Sequence of chain 3.A:
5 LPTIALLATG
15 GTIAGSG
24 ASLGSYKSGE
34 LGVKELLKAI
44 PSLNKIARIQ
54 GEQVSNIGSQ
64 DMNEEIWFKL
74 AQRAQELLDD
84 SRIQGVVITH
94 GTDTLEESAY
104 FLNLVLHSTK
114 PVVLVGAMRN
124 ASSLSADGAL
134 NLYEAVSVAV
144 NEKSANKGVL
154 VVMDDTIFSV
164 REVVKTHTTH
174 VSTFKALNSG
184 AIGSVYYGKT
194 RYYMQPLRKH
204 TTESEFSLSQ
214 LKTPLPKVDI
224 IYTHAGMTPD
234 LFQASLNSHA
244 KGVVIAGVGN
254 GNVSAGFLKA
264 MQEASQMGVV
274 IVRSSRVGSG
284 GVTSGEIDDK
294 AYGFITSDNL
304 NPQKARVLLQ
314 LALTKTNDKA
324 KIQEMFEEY

Sequence of chain 4.A:
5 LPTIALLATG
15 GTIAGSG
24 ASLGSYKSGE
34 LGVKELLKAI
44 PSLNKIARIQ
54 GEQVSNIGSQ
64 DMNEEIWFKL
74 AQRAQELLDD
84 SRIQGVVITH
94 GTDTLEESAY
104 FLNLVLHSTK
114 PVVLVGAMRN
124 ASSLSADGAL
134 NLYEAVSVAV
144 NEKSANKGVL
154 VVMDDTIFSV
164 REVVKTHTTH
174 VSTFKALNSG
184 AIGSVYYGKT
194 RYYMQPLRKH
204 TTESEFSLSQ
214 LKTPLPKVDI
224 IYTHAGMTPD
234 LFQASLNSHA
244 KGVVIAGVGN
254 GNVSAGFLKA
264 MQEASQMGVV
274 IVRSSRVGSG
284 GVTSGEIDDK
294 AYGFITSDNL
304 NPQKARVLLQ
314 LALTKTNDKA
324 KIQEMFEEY

Binding-site contacts:
Ligand atom O contacts residue THR16 of chain 3.A at 3.8 Å.
Ligand atom CA contacts residue SER31 of chain 3.A at 3.6 Å.
Ligand atom C contacts residue SER31 of chain 3.A at 3.6 Å.
Ligand atom O contacts residue GLY94 of chain 3.A at 3.2 Å.
Ligand atom N contacts residue ASN255 of chain 4.A at 3.4 Å (h-bond).
Ligand atom C contacts residue GLY94 of chain 3.A at 3.5 Å.
Ligand atom O contacts residue GLY15 of chain 3.A at 3.2 Å.
Ligand atom OD2 contacts residue ALA120 of chain 3.A at 3.7 Å.
Ligand atom CB contacts residue ASP96 of chain 3.A at 3.3 Å.
Ligand atom CG contacts residue ALA120 of chain 3.A at 3.8 Å (hydrophobic).
Ligand atom CB contacts residue THR16 of chain 3.A at 3.1 Å.
Ligand atom CG contacts residue THR16 of chain 3.A at 2.8 Å.
Ligand atom OXT contacts residue THR95 of chain 3.A at 3.2 Å (h-bond).
Ligand atom OXT contacts residue SER62 of chain 3.A at 2.6 Å (h-bond).
Ligand atom C contacts residue ASP96 of chain 3.A at 3.9 Å.
Ligand atom CB contacts residue GLU289 of chain 4.A at 3.9 Å.
Ligand atom O contacts residue GLN63 of chain 3.A at 3.6 Å.
Ligand atom O contacts residue SER31 of chain 3.A at 2.8 Å (h-bond).
Ligand atom OD2 contacts residue GLY94 of chain 3.A at 3.2 Å.
Ligand atom OD2 contacts residue THR95 of chain 3.A at 2.7 Å (h-bond).
Ligand atom CA contacts residue ASP96 of chain 3.A at 3.7 Å.
Ligand atom N contacts residue ASP96 of chain 3.A at 2.8 Å (salt-bridge).
Ligand atom N contacts residue GLU289 of chain 4.A at 2.7 Å (salt-bridge).
Ligand atom OXT contacts residue ASP96 of chain 3.A at 2.9 Å (salt-bridge).
Ligand atom C contacts residue SER62 of chain 3.A at 3.5 Å.
Ligand atom OD1 contacts residue THR95 of chain 3.A at 2.6 Å (h-bond).
Ligand atom C contacts residue THR95 of chain 3.A at 3.8 Å.
Ligand atom N contacts residue GLN63 of chain 3.A at 3.1 Å (h-bond).
Ligand atom O contacts residue SER62 of chain 3.A at 2.8 Å (h-bond).
Ligand atom OD1 contacts residue MET121 of chain 3.A at 3.8 Å.
Ligand atom C contacts residue GLN63 of chain 3.A at 3.6 Å.
Ligand atom OD2 contacts residue THR16 of chain 3.A at 3.0 Å (h-bond).
Ligand atom CA contacts residue THR16 of chain 3.A at 3.3 Å.
Ligand atom CA contacts residue GLU289 of chain 4.A at 3.5 Å.
Ligand atom OD1 contacts residue ALA120 of chain 3.A at 3.1 Å (h-bond).
Ligand atom O contacts residue GLY61 of chain 3.A at 3.3 Å.
Ligand atom OD1 contacts residue THR16 of chain 3.A at 3.1 Å (h-bond).
Ligand atom CB contacts residue THR95 of chain 3.A at 3.6 Å.
Ligand atom CG contacts residue THR95 of chain 3.A at 2.9 Å.
Ligand atom OXT contacts residue GLY94 of chain 3.A at 3.3 Å.

This small molecule binds to this protein.
Small molecule (SMILES): N[C@@H](CC(=O)O)C(=O)O